A small-molecule ligand and the protein it binds are described below.
Small molecule (SMILES): CC(=O)N[C@@H]1[C@@H](O)[C@H](O)[C@@H](CO)O[C@H]1O

Binding-site contacts:
Ligand atom C3 contacts residue ASN154 of chain 15.C at 3.8 Å.
Ligand atom C1 contacts residue SER157 of chain 15.C at 3.9 Å.
Ligand atom C2 contacts residue ASN154 of chain 15.C at 2.4 Å.
Ligand atom C1 contacts residue ASN154 of chain 15.C at 1.4 Å.
Ligand atom C4 contacts residue ASN154 of chain 15.C at 4.2 Å.
Ligand atom O5 contacts residue SER157 of chain 15.C at 3.8 Å.
Ligand atom C8 contacts residue ASN154 of chain 15.C at 4.2 Å.
Ligand atom N2 contacts residue ASN154 of chain 15.C at 2.9 Å (h-bond).
Ligand atom O5 contacts residue ASN154 of chain 15.C at 2.4 Å (h-bond).
Ligand atom C7 contacts residue ASN154 of chain 15.C at 4.0 Å.
Ligand atom C5 contacts residue ASN154 of chain 15.C at 3.7 Å.

Sequence of chain 15.C:
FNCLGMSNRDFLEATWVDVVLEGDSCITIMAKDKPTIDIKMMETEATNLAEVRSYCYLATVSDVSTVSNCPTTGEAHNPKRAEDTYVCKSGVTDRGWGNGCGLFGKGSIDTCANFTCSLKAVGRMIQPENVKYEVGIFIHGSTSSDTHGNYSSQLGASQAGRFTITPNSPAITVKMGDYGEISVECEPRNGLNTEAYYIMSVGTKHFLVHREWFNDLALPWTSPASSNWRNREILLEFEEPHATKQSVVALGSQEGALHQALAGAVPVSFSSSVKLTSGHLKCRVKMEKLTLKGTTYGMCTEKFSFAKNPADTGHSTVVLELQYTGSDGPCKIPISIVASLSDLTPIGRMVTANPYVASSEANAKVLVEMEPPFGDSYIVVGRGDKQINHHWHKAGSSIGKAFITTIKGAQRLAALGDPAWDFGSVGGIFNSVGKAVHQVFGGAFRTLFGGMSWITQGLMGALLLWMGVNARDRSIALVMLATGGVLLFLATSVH